Sequence of chain 2.A:
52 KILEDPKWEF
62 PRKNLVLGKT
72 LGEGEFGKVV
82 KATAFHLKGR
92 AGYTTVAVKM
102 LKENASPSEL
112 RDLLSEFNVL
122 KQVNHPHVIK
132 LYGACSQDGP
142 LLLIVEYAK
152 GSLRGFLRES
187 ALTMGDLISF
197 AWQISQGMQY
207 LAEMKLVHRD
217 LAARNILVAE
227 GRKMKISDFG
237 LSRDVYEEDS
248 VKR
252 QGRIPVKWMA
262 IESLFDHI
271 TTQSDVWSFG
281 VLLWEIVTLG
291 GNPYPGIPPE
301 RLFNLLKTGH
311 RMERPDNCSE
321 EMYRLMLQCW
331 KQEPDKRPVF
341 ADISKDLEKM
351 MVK

The protein below binds the small molecule below.
Small molecule (SMILES): Cc1ccc(-c2nn(C(C)(C)C)c3ncnc(N)c23)cc1

Binding-site contacts:
Ligand atom C24 contacts residue LYS100 of chain 2.A at 3.8 Å.
Ligand atom C14 contacts residue LYS100 of chain 2.A at 3.5 Å.
Ligand atom C4 contacts residue VAL80 of chain 2.A at 4.0 Å (hydrophobic).
Ligand atom N10 contacts residue ALA98 of chain 2.A at 3.3 Å.
Ligand atom C6 contacts residue ALA98 of chain 2.A at 3.7 Å (hydrophobic).
Ligand atom C5 contacts residue VAL80 of chain 2.A at 3.8 Å (hydrophobic).
Ligand atom C13 contacts residue GLU117 of chain 2.A at 3.2 Å.
Ligand atom N1 contacts residue VAL80 of chain 2.A at 3.9 Å.
Ligand atom C14 contacts residue GLU117 of chain 2.A at 3.7 Å.
Ligand atom C29 contacts residue LEU223 of chain 2.A at 4.0 Å (hydrophobic).
Ligand atom C16 contacts residue VAL146 of chain 2.A at 3.8 Å (hydrophobic).
Ligand atom N10 contacts residue GLU147 of chain 2.A at 2.9 Å (salt-bridge).
Ligand atom C29 contacts residue SER153 of chain 2.A at 3.9 Å.
Ligand atom N3 contacts residue ALA149 of chain 2.A at 4.0 Å.
Ligand atom C6 contacts residue GLU147 of chain 2.A at 4.0 Å.
Ligand atom C24 contacts residue VAL146 of chain 2.A at 3.7 Å (hydrophobic).
Ligand atom N10 contacts residue LEU223 of chain 2.A at 3.7 Å.
Ligand atom C11 contacts residue VAL80 of chain 2.A at 3.9 Å (hydrophobic).
Ligand atom C9 contacts residue VAL80 of chain 2.A at 3.6 Å (hydrophobic).
Ligand atom C15 contacts residue VAL146 of chain 2.A at 3.4 Å (hydrophobic).
Ligand atom C33 contacts residue GLY73 of chain 2.A at 3.9 Å.
Ligand atom C16 contacts residue LYS100 of chain 2.A at 4.0 Å.
Ligand atom C13 contacts residue SER233 of chain 2.A at 3.3 Å.
Ligand atom C24 contacts residue GLU117 of chain 2.A at 3.3 Å.
Ligand atom C13 contacts residue LYS100 of chain 2.A at 3.9 Å.
Ligand atom C16 contacts residue VAL80 of chain 2.A at 3.8 Å (hydrophobic).
Ligand atom C37 contacts residue PHE77 of chain 2.A at 3.6 Å (hydrophobic).
Ligand atom C5 contacts residue LEU223 of chain 2.A at 3.6 Å (hydrophobic).
Ligand atom C14 contacts residue VAL146 of chain 2.A at 3.9 Å (hydrophobic).
Ligand atom C24 contacts residue LEU121 of chain 2.A at 3.8 Å (hydrophobic).
Ligand atom C15 contacts residue LYS100 of chain 2.A at 3.5 Å.
Ligand atom N10 contacts residue VAL146 of chain 2.A at 3.6 Å.
Ligand atom C9 contacts residue LEU223 of chain 2.A at 3.9 Å (hydrophobic).
Ligand atom C2 contacts residue ALA149 of chain 2.A at 3.1 Å (hydrophobic).
Ligand atom N7 contacts residue ALA98 of chain 2.A at 3.9 Å.
Ligand atom C33 contacts residue LEU72 of chain 2.A at 3.5 Å (hydrophobic).
Ligand atom N8 contacts residue VAL80 of chain 2.A at 3.5 Å.
Ligand atom C6 contacts residue LEU223 of chain 2.A at 3.6 Å (hydrophobic).
Ligand atom N7 contacts residue ALA149 of chain 2.A at 3.1 Å (h-bond).
Ligand atom C12 contacts residue SER233 of chain 2.A at 3.1 Å.